The protein below binds the small molecule below.
Small molecule (SMILES): C/C=C/[C@H](O)[C@](C)(C(=O)OC)[C@@H]1C/C=C\C=C\C=C\c2nc(co2)C(=O)O[C@H]([C@@](C)(C(=O)OC)[C@@H](O)/C=C/C)C/C=C\C=C\C=C\c2nc(co2)C(=O)O1

Sequence of chain 1.D:
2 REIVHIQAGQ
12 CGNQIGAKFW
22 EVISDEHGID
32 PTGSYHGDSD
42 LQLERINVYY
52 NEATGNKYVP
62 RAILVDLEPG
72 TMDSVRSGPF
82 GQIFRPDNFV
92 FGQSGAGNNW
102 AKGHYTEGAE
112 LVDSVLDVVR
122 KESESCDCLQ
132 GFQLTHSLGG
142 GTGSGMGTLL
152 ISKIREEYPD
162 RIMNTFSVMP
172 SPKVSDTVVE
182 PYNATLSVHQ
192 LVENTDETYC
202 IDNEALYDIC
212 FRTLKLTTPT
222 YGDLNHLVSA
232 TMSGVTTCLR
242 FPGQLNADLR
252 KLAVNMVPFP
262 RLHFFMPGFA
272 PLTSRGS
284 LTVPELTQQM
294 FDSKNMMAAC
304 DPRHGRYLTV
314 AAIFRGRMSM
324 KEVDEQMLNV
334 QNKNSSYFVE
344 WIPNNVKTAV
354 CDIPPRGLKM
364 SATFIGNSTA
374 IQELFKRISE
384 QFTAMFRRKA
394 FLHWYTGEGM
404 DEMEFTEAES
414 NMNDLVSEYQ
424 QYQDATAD

Binding-site contacts:
Ligand atom OBW contacts residue GLY98 of chain 1.D at 4.0 Å.
Ligand atom OAY contacts residue VAL179 of chain 1.D at 3.3 Å.
Ligand atom CBA contacts residue THR178 of chain 1.D at 4.0 Å.
Ligand atom CAK contacts residue VAL180 of chain 1.D at 3.5 Å (hydrophobic).
Ligand atom CAX contacts residue VAL179 of chain 1.D at 4.0 Å (hydrophobic).
Ligand atom NAZ contacts residue THR178 of chain 1.D at 3.5 Å.
Ligand atom CAK contacts residue PHE394 of chain 1.D at 4.1 Å (hydrophobic).
Ligand atom CAJ contacts residue VAL180 of chain 1.D at 3.9 Å (hydrophobic).
Ligand atom OBX contacts residue GLY98 of chain 1.D at 3.1 Å (h-bond).
Ligand atom CAJ contacts residue PHE394 of chain 1.D at 3.6 Å (hydrophobic).
Ligand atom CAP contacts residue TRP397 of chain 1.D at 4.0 Å (hydrophobic).
Ligand atom CAV contacts residue TYR398 of chain 1.D at 3.7 Å (hydrophobic).
Ligand atom CAV contacts residue ASN100 of chain 1.D at 3.7 Å.
Ligand atom CAW contacts residue VAL179 of chain 1.D at 3.8 Å (hydrophobic).
Ligand atom CAK contacts residue TRP397 of chain 1.D at 3.3 Å (hydrophobic).
Ligand atom CAU contacts residue ASN100 of chain 1.D at 3.9 Å.
Ligand atom CAI contacts residue VAL179 of chain 1.D at 3.6 Å (hydrophobic).
Ligand atom OBW contacts residue THR178 of chain 1.D at 3.8 Å.
Ligand atom NAZ contacts residue VAL179 of chain 1.D at 3.1 Å (h-bond).
Ligand atom NAZ contacts residue ASP177 of chain 1.D at 4.1 Å.
Ligand atom CAP contacts residue GLY98 of chain 1.D at 3.4 Å.
Ligand atom CAW contacts residue THR178 of chain 1.D at 3.9 Å.
Ligand atom CAV contacts residue VAL180 of chain 1.D at 4.1 Å (hydrophobic).
Ligand atom CAU contacts residue GLY98 of chain 1.D at 3.9 Å.
Ligand atom CAS contacts residue ASN99 of chain 1.D at 4.0 Å.
Ligand atom CAU contacts residue TRP397 of chain 1.D at 3.6 Å (hydrophobic).
Ligand atom OBW contacts residue ASN99 of chain 1.D at 3.6 Å.
Ligand atom OBX contacts residue ASN99 of chain 1.D at 3.8 Å.
Ligand atom CAJ contacts residue VAL179 of chain 1.D at 3.7 Å (hydrophobic).
Ligand atom CAL contacts residue TRP397 of chain 1.D at 3.4 Å (hydrophobic).
Ligand atom CAR contacts residue GLY98 of chain 1.D at 3.6 Å.
Ligand atom OAY contacts residue THR178 of chain 1.D at 3.3 Å.
Ligand atom CAV contacts residue ASN99 of chain 1.D at 3.4 Å.
Ligand atom CBD contacts residue ASP177 of chain 1.D at 3.3 Å.
Ligand atom OAT contacts residue GLY98 of chain 1.D at 2.7 Å (h-bond).
Ligand atom CAS contacts residue GLY98 of chain 1.D at 3.1 Å.
Ligand atom CAV contacts residue TRP397 of chain 1.D at 3.8 Å (hydrophobic).
Ligand atom CBF contacts residue ASP177 of chain 1.D at 3.8 Å.
Ligand atom CAH contacts residue VAL179 of chain 1.D at 3.4 Å (hydrophobic).
Ligand atom OAY contacts residue VAL180 of chain 1.D at 3.5 Å.